Sequence of chain 1.B:
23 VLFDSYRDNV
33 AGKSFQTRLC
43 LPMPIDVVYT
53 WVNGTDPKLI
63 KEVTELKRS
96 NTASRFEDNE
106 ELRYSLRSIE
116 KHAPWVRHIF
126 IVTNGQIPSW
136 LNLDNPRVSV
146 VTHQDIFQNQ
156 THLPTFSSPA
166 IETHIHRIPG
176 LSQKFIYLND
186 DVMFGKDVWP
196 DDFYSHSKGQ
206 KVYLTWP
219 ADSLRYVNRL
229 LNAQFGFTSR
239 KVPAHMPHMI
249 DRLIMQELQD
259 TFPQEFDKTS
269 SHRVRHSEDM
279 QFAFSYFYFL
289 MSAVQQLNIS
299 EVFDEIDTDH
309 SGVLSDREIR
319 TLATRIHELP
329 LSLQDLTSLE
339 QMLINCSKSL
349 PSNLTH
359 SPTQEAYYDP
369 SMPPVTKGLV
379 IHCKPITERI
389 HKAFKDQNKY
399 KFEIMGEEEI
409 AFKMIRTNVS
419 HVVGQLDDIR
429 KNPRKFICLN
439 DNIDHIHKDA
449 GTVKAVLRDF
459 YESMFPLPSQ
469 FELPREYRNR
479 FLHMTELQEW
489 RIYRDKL

Binding-site contacts:
Ligand atom C6 contacts residue THR156 of chain 1.B at 3.5 Å.
Ligand atom O4 contacts residue SER269 of chain 1.B at 4.5 Å.
Ligand atom C4 contacts residue SER269 of chain 1.B at 3.9 Å.
Ligand atom C3 contacts residue SER269 of chain 1.B at 4.0 Å.
Ligand atom C3 contacts residue ASN154 of chain 1.B at 3.8 Å.
Ligand atom O5 contacts residue THR156 of chain 1.B at 3.7 Å.
Ligand atom O3 contacts residue SER269 of chain 1.B at 3.7 Å.
Ligand atom O5 contacts residue ASN154 of chain 1.B at 2.4 Å (h-bond).
Ligand atom O5 contacts residue THR156 of chain 1.B at 4.1 Å.
Ligand atom C1 contacts residue THR156 of chain 1.B at 4.2 Å.
Ligand atom C4 contacts residue ASN154 of chain 1.B at 4.2 Å.
Ligand atom C5 contacts residue THR156 of chain 1.B at 4.3 Å.
Ligand atom C6 contacts residue THR156 of chain 1.B at 3.9 Å.
Ligand atom O5 contacts residue HIS157 of chain 1.B at 4.1 Å.
Ligand atom C7 contacts residue ASN154 of chain 1.B at 3.7 Å.
Ligand atom N2 contacts residue ASN154 of chain 1.B at 2.9 Å (h-bond).
Ligand atom C1 contacts residue HIS157 of chain 1.B at 4.5 Å.
Ligand atom C5 contacts residue THR156 of chain 1.B at 4.0 Å.
Ligand atom C2 contacts residue ASN154 of chain 1.B at 2.4 Å.
Ligand atom C5 contacts residue HIS157 of chain 1.B at 4.5 Å.
Ligand atom C1 contacts residue ASN154 of chain 1.B at 1.4 Å.
Ligand atom O7 contacts residue ASN154 of chain 1.B at 4.2 Å.
Ligand atom C5 contacts residue ASN154 of chain 1.B at 3.7 Å.
Ligand atom C6 contacts residue SER269 of chain 1.B at 4.2 Å.

This protein binds this small molecule.
Small molecule (SMILES): CC(=O)N[C@H]1[C@H](O[C@H]2[C@H](O)[C@@H](NC(C)=O)CO[C@@H]2CO[C@@H]2O[C@@H](C)[C@@H](O)[C@@H](O)[C@@H]2O)O[C@H](CO)[C@@H](O)[C@@H]1O